Sequence of chain 1.F:
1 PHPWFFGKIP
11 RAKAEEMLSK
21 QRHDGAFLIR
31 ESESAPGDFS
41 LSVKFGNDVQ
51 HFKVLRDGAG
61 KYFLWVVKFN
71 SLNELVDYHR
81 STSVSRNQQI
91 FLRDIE

Binding-site contacts:
Ligand atom C2 contacts residue ARG11 of chain 1.F at 3.6 Å.
Ligand atom O46 contacts residue LYS53 of chain 1.F at 2.9 Å (salt-bridge).
Ligand atom O25 contacts residue SER32 of chain 1.F at 3.0 Å (h-bond).
Ligand atom C13 contacts residue HIS51 of chain 1.F at 3.2 Å.
Ligand atom P24 contacts residue SER32 of chain 1.F at 3.5 Å.
Ligand atom C31 contacts residue GLN50 of chain 1.F at 3.5 Å.
Ligand atom C16 contacts residue HIS51 of chain 1.F at 3.6 Å.
Ligand atom O27 contacts residue ARG30 of chain 1.F at 2.8 Å (salt-bridge).
Ligand atom C7 contacts residue ARG11 of chain 1.F at 3.0 Å.
Ligand atom C43 contacts residue TRP65 of chain 1.F at 3.6 Å (hydrophobic).
Ligand atom C6 contacts residue ARG11 of chain 1.F at 3.1 Å.
Ligand atom C30 contacts residue PHE52 of chain 1.F at 3.5 Å (hydrophobic).
Ligand atom O11 contacts residue ARG11 of chain 1.F at 2.7 Å (salt-bridge).
Ligand atom N45 contacts residue LEU55 of chain 1.F at 3.2 Å.
Ligand atom C21 contacts residue HIS51 of chain 1.F at 3.5 Å.
Ligand atom O25 contacts residue ARG30 of chain 1.F at 2.7 Å (salt-bridge).
Ligand atom C38 contacts residue TRP65 of chain 1.F at 3.6 Å (hydrophobic).
Ligand atom C14 contacts residue LYS53 of chain 1.F at 3.5 Å.
Ligand atom C16 contacts residue LYS53 of chain 1.F at 3.5 Å.
Ligand atom C15 contacts residue LYS53 of chain 1.F at 3.6 Å.
Ligand atom N45 contacts residue LEU64 of chain 1.F at 3.0 Å (h-bond).
Ligand atom O26 contacts residue SER34 of chain 1.F at 2.8 Å (h-bond).
Ligand atom P24 contacts residue SER34 of chain 1.F at 3.6 Å.
Ligand atom N45 contacts residue LYS53 of chain 1.F at 2.9 Å (salt-bridge).
Ligand atom P24 contacts residue ARG30 of chain 1.F at 3.4 Å.
Ligand atom C5 contacts residue ARG11 of chain 1.F at 3.5 Å.
Ligand atom O25 contacts residue SER40 of chain 1.F at 2.6 Å (h-bond).
Ligand atom C42 contacts residue TRP65 of chain 1.F at 3.7 Å (hydrophobic).
Ligand atom O26 contacts residue SER32 of chain 1.F at 3.2 Å (h-bond).
Ligand atom C14 contacts residue HIS51 of chain 1.F at 3.5 Å.
Ligand atom C17 contacts residue SER40 of chain 1.F at 3.7 Å.
Ligand atom C44 contacts residue LYS53 of chain 1.F at 3.7 Å.
Ligand atom O46 contacts residue PHE52 of chain 1.F at 3.4 Å.
Ligand atom N28 contacts residue HIS51 of chain 1.F at 2.9 Å (h-bond).
Ligand atom C42 contacts residue LEU64 of chain 1.F at 3.4 Å (hydrophobic).
Ligand atom O23 contacts residue SER34 of chain 1.F at 3.2 Å (h-bond).
Ligand atom O27 contacts residue ARG11 of chain 1.F at 2.8 Å (salt-bridge).
Ligand atom C10 contacts residue ARG11 of chain 1.F at 3.6 Å.
Ligand atom N1 contacts residue SER34 of chain 1.F at 3.6 Å.
Ligand atom C20 contacts residue LYS53 of chain 1.F at 3.7 Å.

This protein binds this small molecule.
Small molecule (SMILES): NC(=O)[C@H]1CCCC[C@H]1NC(=O)C1(NC(=O)[C@H](Cc2ccc(OP(=O)(O)O)cc2)NC(=O)OCc2cccc(N)c2)CCCCC1